Sequence of chain 1.D:
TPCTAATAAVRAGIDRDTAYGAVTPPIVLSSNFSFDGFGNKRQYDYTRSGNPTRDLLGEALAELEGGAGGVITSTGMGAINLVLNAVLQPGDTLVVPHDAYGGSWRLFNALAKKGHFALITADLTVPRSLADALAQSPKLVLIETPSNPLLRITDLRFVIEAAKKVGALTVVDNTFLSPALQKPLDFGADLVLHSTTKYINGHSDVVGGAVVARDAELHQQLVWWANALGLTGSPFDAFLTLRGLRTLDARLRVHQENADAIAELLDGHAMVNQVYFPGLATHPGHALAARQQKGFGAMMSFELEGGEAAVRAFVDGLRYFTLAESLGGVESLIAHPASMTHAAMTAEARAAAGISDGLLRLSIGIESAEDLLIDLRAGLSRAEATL

Sequence of chain 1.A:
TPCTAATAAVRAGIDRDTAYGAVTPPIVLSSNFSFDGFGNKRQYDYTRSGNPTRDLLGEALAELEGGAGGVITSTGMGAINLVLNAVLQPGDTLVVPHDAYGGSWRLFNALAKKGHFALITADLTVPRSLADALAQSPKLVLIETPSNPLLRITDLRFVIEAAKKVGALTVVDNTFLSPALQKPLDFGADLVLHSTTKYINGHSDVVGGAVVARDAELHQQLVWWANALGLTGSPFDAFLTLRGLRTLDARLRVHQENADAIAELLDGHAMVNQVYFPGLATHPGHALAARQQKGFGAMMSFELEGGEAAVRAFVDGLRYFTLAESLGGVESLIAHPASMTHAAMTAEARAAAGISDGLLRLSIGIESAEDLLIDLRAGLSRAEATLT

This protein binds this small molecule.
Small molecule (SMILES): C=C(/N=C/c1c(COP(=O)(O)O)cnc(C)c1O)C(=O)O

Binding-site contacts:
Ligand atom OXT contacts residue THR352 of chain 1.A at 3.5 Å.
Ligand atom C4A contacts residue TYR112 of chain 1.A at 3.6 Å (hydrophobic).
Ligand atom N contacts residue TYR112 of chain 1.A at 3.5 Å.
Ligand atom OP2 contacts residue ARG59 of chain 1.D at 2.9 Å (salt-bridge).
Ligand atom P contacts residue GLY87 of chain 1.A at 3.4 Å.
Ligand atom CB contacts residue TYR112 of chain 1.A at 3.6 Å (hydrophobic).
Ligand atom C3 contacts residue LYS209 of chain 1.A at 3.6 Å.
Ligand atom OP1 contacts residue ARG59 of chain 1.D at 2.7 Å (salt-bridge).
Ligand atom C5 contacts residue TYR112 of chain 1.A at 3.6 Å (hydrophobic).
Ligand atom C2A contacts residue ASP184 of chain 1.A at 3.4 Å.
Ligand atom OP4 contacts residue SER206 of chain 1.A at 3.2 Å.
Ligand atom N1 contacts residue ASP184 of chain 1.A at 2.6 Å (salt-bridge).
Ligand atom C2 contacts residue ASP184 of chain 1.A at 3.4 Å.
Ligand atom OP2 contacts residue TYR57 of chain 1.D at 2.5 Å (h-bond).
Ligand atom P contacts residue SER206 of chain 1.A at 3.6 Å.
Ligand atom OP4 contacts residue GLY87 of chain 1.A at 3.3 Å.
Ligand atom OXT contacts residue ARG372 of chain 1.A at 2.9 Å (salt-bridge).
Ligand atom OXT contacts residue ASN159 of chain 1.A at 2.9 Å (h-bond).
Ligand atom C contacts residue THR352 of chain 1.A at 3.6 Å.
Ligand atom C4A contacts residue LYS209 of chain 1.A at 2.8 Å.
Ligand atom OP1 contacts residue GLY87 of chain 1.A at 2.9 Å (h-bond).
Ligand atom O contacts residue SER337 of chain 1.A at 2.9 Å (h-bond).
Ligand atom OP3 contacts residue SER206 of chain 1.A at 2.8 Å (h-bond).
Ligand atom C4 contacts residue TYR112 of chain 1.A at 3.5 Å (hydrophobic).
Ligand atom C6 contacts residue ASP184 of chain 1.A at 3.5 Å.
Ligand atom O contacts residue ARG372 of chain 1.A at 3.1 Å (salt-bridge).
Ligand atom OP3 contacts residue GLY87 of chain 1.A at 2.9 Å (h-bond).
Ligand atom P contacts residue ARG59 of chain 1.D at 3.6 Å.
Ligand atom OP4 contacts residue MET88 of chain 1.A at 3.6 Å.
Ligand atom OP3 contacts residue GLY219 of chain 1.A at 3.6 Å.
Ligand atom N contacts residue LYS209 of chain 1.A at 3.0 Å (salt-bridge).
Ligand atom O3 contacts residue ASN159 of chain 1.A at 3.1 Å (h-bond).
Ligand atom CA contacts residue TYR112 of chain 1.A at 3.6 Å (hydrophobic).
Ligand atom OP3 contacts residue THR208 of chain 1.A at 2.8 Å (h-bond).
Ligand atom P contacts residue TYR57 of chain 1.D at 3.6 Å.
Ligand atom O3 contacts residue LYS209 of chain 1.A at 3.6 Å (salt-bridge).
Ligand atom OP1 contacts residue MET88 of chain 1.A at 2.7 Å (h-bond).
Ligand atom O contacts residue THR352 of chain 1.A at 3.1 Å.
Ligand atom OP1 contacts residue THR86 of chain 1.A at 3.5 Å.
Ligand atom C4 contacts residue LYS209 of chain 1.A at 3.2 Å.